Sequence of chain 11.B:
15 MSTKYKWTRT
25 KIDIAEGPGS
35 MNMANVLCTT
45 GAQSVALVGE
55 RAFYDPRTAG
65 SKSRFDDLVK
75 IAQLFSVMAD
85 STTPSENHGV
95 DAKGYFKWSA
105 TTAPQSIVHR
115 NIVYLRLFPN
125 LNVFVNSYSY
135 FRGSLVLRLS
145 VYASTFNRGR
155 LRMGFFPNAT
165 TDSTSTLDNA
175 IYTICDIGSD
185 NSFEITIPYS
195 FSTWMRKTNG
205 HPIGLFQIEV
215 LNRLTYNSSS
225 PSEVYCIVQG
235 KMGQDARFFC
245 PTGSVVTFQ

Sequence of chain 15.B:
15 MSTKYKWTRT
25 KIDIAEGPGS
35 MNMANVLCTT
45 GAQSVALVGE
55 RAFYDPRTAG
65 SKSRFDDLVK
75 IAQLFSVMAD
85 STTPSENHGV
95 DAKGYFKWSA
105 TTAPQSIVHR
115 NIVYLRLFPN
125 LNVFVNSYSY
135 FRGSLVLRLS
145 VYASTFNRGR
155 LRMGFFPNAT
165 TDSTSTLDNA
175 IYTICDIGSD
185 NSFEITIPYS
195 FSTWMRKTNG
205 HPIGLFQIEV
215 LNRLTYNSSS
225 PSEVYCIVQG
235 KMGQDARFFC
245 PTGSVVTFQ

Sequence of chain 13.B:
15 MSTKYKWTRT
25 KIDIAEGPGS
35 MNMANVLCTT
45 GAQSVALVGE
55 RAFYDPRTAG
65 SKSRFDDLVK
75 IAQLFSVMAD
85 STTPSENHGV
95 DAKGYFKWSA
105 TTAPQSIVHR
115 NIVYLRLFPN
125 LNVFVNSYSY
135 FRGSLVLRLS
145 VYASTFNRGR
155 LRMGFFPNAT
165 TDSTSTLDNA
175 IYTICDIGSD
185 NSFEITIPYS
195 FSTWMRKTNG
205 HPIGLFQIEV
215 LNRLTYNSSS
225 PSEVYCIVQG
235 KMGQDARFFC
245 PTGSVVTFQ

The small molecule below binds the protein below.
Small molecule (SMILES): Nc1nc(=O)c2ncn([C@@H]3O[C@H](CO)[C@@H](O[P](=O)(O)OC[C@H]4O[C@@H](n5ccc(=O)[nH]c5=O)[C@H](O)[C@@H]4O[P](=O)(O)OC[C@H]4O[C@@H](n5ccc(=O)[nH]c5=O)[C@H](O)[C@@H]4O[P](=O)(O)OC[C@H]4O[C@@H](n5ccc(=O)[nH]c5=O)[C@H](O)[C@@H]4O[P](=O)(O)OC[C@H]4O[C@@H](n5ccc(=O)[nH]c5=O)[C@H](O)[C@@H]4O[P](=O)(O)OC[C@H]4O[C@@H](n5ccc(=O)[nH]c5=O)[C@H](O)[C@@H]4O)[C@H]3O)c2[nH]1

Sequence of chain 13.A:
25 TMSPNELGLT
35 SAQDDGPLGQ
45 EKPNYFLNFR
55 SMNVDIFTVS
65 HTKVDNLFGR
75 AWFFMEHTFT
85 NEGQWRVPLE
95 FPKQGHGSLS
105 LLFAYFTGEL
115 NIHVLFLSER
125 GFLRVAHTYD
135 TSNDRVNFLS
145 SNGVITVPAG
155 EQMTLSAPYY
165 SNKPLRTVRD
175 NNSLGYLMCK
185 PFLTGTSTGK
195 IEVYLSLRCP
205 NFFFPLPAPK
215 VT

Binding-site contacts:
Ligand atom N1 contacts residue ALA56 of chain 13.B at 3.2 Å (h-bond).
Ligand atom N3 contacts residue ARG55 of chain 13.B at 3.5 Å (salt-bridge).
Ligand atom O3' contacts residue TYR19 of chain 15.B at 3.0 Å (h-bond).
Ligand atom C6 contacts residue TRP21 of chain 11.B at 3.3 Å (hydrophobic).
Ligand atom OP2 contacts residue THR17 of chain 11.B at 3.2 Å.
Ligand atom OP1 contacts residue LYS18 of chain 15.B at 3.3 Å (salt-bridge).
Ligand atom C4 contacts residue ARG68 of chain 13.B at 3.7 Å.
Ligand atom OP2 contacts residue ARG202 of chain 13.A at 2.5 Å (salt-bridge).
Ligand atom C2 contacts residue ALA56 of chain 13.B at 3.7 Å (hydrophobic).
Ligand atom OP2 contacts residue MET15 of chain 11.B at 3.5 Å.
Ligand atom P contacts residue TYR19 of chain 15.B at 3.7 Å.
Ligand atom OP1 contacts residue TYR19 of chain 15.B at 3.1 Å (h-bond).
Ligand atom C6 contacts residue TYR58 of chain 13.B at 3.5 Å (hydrophobic).
Ligand atom O2' contacts residue THR17 of chain 11.B at 3.3 Å (h-bond).
Ligand atom N3 contacts residue ASN205 of chain 13.A at 3.7 Å.
Ligand atom C5' contacts residue ARG202 of chain 13.A at 3.0 Å.
Ligand atom O2 contacts residue ARG55 of chain 13.B at 3.2 Å (salt-bridge).
Ligand atom N2 contacts residue ARG55 of chain 13.B at 3.7 Å.
Ligand atom P contacts residue ARG202 of chain 13.A at 3.8 Å.
Ligand atom N1 contacts residue TRP21 of chain 11.B at 3.5 Å.
Ligand atom O2' contacts residue TYR19 of chain 15.B at 3.4 Å.
Ligand atom C2' contacts residue ARG55 of chain 13.B at 3.6 Å.
Ligand atom O2 contacts residue TYR58 of chain 13.B at 3.8 Å.
Ligand atom N2 contacts residue ALA56 of chain 13.B at 3.3 Å (h-bond).
Ligand atom C1' contacts residue ARG55 of chain 13.B at 3.4 Å.
Ligand atom C4 contacts residue TRP21 of chain 11.B at 3.7 Å (hydrophobic).
Ligand atom O4 contacts residue ARG68 of chain 13.B at 3.7 Å.
Ligand atom C5 contacts residue TRP21 of chain 11.B at 3.4 Å (hydrophobic).
Ligand atom O6 contacts residue TYR58 of chain 13.B at 3.0 Å (h-bond).
Ligand atom O2' contacts residue ARG55 of chain 13.B at 2.7 Å (salt-bridge).
Ligand atom O4' contacts residue TRP21 of chain 11.B at 3.6 Å.
Ligand atom O3' contacts residue ARG55 of chain 13.B at 3.6 Å.
Ligand atom O4 contacts residue TRP21 of chain 11.B at 3.6 Å.
Ligand atom N2 contacts residue THR17 of chain 11.B at 3.8 Å.
Ligand atom O4 contacts residue ASN205 of chain 13.A at 3.4 Å (h-bond).
Ligand atom C1' contacts residue TRP21 of chain 11.B at 3.7 Å (hydrophobic).
Ligand atom C2 contacts residue TRP21 of chain 11.B at 3.8 Å (hydrophobic).
Ligand atom N3 contacts residue TRP21 of chain 11.B at 3.8 Å.
Ligand atom N1 contacts residue TYR58 of chain 13.B at 3.6 Å.
Ligand atom O4' contacts residue CYS203 of chain 13.A at 3.5 Å (h-bond).